A protein and the small-molecule ligand that binds it are described below.
Small molecule (SMILES): CC(=O)N[C@@H]1[C@@H](O)[C@H](O)[C@@H](CO)O[C@H]1O

Sequence of chain 1.B:
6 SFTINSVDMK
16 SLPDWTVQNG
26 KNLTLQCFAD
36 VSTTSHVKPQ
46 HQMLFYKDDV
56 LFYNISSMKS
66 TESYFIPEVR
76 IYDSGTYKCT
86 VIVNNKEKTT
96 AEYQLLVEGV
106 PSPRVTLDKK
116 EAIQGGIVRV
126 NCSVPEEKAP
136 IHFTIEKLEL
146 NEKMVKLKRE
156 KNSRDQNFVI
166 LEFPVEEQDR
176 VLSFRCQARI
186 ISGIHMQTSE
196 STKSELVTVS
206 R

Binding-site contacts:
Ligand atom C1 contacts residue ASN27 of chain 1.B at 1.2 Å.
Ligand atom C8 contacts residue PHE70 of chain 1.B at 3.6 Å (hydrophobic).
Ligand atom O5 contacts residue ASN27 of chain 1.B at 2.0 Å (h-bond).
Ligand atom C5 contacts residue ASN27 of chain 1.B at 3.3 Å.
Ligand atom C3 contacts residue ASN27 of chain 1.B at 3.6 Å.
Ligand atom C6 contacts residue ASN27 of chain 1.B at 4.4 Å.
Ligand atom C7 contacts residue ASN27 of chain 1.B at 4.0 Å.
Ligand atom C4 contacts residue ASN27 of chain 1.B at 4.0 Å.
Ligand atom N2 contacts residue PHE70 of chain 1.B at 4.2 Å.
Ligand atom C2 contacts residue ASN27 of chain 1.B at 2.4 Å.
Ligand atom N2 contacts residue ASN27 of chain 1.B at 2.9 Å (h-bond).
Ligand atom C7 contacts residue PHE70 of chain 1.B at 4.0 Å (hydrophobic).